Binding-site contacts:
Ligand atom C5 contacts residue ASN175 of chain 1.C at 3.7 Å.
Ligand atom O7 contacts residue ASN175 of chain 1.C at 4.4 Å.
Ligand atom C4 contacts residue ASN175 of chain 1.C at 4.1 Å.
Ligand atom C1 contacts residue ASN175 of chain 1.C at 1.4 Å.
Ligand atom O7 contacts residue ARG170 of chain 1.C at 2.5 Å (salt-bridge).
Ligand atom N2 contacts residue VAL153 of chain 1.C at 4.1 Å.
Ligand atom C7 contacts residue ASN175 of chain 1.C at 3.5 Å.
Ligand atom C8 contacts residue ARG170 of chain 1.C at 4.4 Å.
Ligand atom N2 contacts residue ARG170 of chain 1.C at 3.6 Å (salt-bridge).
Ligand atom C7 contacts residue ARG170 of chain 1.C at 3.2 Å.
Ligand atom C8 contacts residue ASN175 of chain 1.C at 3.8 Å.
Ligand atom C3 contacts residue ASN175 of chain 1.C at 3.7 Å.
Ligand atom C7 contacts residue VAL153 of chain 1.C at 4.1 Å (hydrophobic).
Ligand atom C2 contacts residue ASN175 of chain 1.C at 2.3 Å.
Ligand atom O7 contacts residue VAL153 of chain 1.C at 3.4 Å.
Ligand atom O5 contacts residue ASN175 of chain 1.C at 2.4 Å (h-bond).
Ligand atom N2 contacts residue ASN175 of chain 1.C at 2.8 Å (h-bond).

A small-molecule ligand and the protein it binds are described below.
Small molecule (SMILES): CC(=O)N[C@H]1[C@H](O[C@H]2[C@H](O)[C@@H](NC(C)=O)CO[C@@H]2CO)O[C@H](CO)[C@@H](O[C@@H]2O[C@H](CO)[C@@H](O)[C@H](O)[C@@H]2O)[C@@H]1O

Sequence of chain 1.C:
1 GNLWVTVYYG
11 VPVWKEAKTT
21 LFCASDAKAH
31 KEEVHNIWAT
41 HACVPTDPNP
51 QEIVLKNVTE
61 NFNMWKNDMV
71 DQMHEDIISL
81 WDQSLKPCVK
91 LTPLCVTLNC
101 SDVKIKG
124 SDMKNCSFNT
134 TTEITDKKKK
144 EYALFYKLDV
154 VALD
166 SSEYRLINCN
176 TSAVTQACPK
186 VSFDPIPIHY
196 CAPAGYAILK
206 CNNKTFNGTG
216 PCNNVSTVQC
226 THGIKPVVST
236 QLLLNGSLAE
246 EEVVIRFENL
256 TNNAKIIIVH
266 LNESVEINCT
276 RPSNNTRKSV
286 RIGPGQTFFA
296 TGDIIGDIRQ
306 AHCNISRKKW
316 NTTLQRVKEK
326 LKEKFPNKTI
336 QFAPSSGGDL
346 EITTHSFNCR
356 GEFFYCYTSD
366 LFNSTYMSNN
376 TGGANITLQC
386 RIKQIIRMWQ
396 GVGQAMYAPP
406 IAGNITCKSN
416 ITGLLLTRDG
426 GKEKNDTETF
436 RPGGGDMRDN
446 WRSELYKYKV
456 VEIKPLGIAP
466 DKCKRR